A small-molecule ligand and the protein it binds are described below.
Small molecule (SMILES): CC(=O)N[C@@H]1[C@@H](O)[C@H](O)[C@@H](CO)O[C@H]1O

Sequence of chain 16.K:
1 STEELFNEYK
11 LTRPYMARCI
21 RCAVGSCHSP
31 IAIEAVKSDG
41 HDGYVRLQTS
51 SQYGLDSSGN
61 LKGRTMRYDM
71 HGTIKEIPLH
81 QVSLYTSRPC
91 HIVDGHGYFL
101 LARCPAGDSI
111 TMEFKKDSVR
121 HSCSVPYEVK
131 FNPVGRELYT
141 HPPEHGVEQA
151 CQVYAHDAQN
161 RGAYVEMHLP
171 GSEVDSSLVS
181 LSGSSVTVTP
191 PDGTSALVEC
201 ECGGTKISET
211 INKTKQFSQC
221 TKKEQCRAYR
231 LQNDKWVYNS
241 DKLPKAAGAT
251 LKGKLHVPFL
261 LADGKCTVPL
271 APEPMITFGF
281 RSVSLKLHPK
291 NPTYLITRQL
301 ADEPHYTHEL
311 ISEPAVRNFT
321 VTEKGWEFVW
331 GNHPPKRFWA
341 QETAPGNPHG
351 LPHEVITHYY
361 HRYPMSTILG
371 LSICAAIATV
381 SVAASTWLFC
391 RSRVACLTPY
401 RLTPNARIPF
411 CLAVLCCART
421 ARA

Binding-site contacts:
Ligand atom O6 contacts residue ASN318 of chain 16.K at 3.0 Å (h-bond).
Ligand atom O4 contacts residue ASN318 of chain 16.K at 4.5 Å.
Ligand atom O6 contacts residue SER284 of chain 16.K at 2.9 Å (h-bond).
Ligand atom C6 contacts residue SER284 of chain 16.K at 3.4 Å.
Ligand atom C6 contacts residue ASN318 of chain 16.K at 3.2 Å.